Binding-site contacts:
Ligand atom C4 contacts residue ASN79 of chain 1.B at 4.2 Å.
Ligand atom C7 contacts residue ASN79 of chain 1.B at 3.6 Å.
Ligand atom C5 contacts residue TRP370 of chain 1.B at 4.1 Å (hydrophobic).
Ligand atom C3 contacts residue ASN79 of chain 1.B at 3.9 Å.
Ligand atom C7 contacts residue TRP370 of chain 1.B at 4.0 Å (hydrophobic).
Ligand atom C4 contacts residue TRP370 of chain 1.B at 4.2 Å (hydrophobic).
Ligand atom C8 contacts residue ILE402 of chain 1.B at 3.6 Å (hydrophobic).
Ligand atom C5 contacts residue ASN79 of chain 1.B at 3.5 Å.
Ligand atom C8 contacts residue TRP370 of chain 1.B at 3.6 Å (hydrophobic).
Ligand atom O4 contacts residue TRP370 of chain 1.B at 3.4 Å.
Ligand atom C1 contacts residue ASN79 of chain 1.B at 1.4 Å.
Ligand atom C3 contacts residue TRP370 of chain 1.B at 3.9 Å (hydrophobic).
Ligand atom N2 contacts residue ASN79 of chain 1.B at 3.0 Å (h-bond).
Ligand atom O5 contacts residue ASN79 of chain 1.B at 2.3 Å (h-bond).
Ligand atom C2 contacts residue TRP370 of chain 1.B at 4.2 Å (hydrophobic).
Ligand atom O7 contacts residue TRP370 of chain 1.B at 3.5 Å.
Ligand atom C1 contacts residue TRP370 of chain 1.B at 3.9 Å (hydrophobic).
Ligand atom C2 contacts residue ASN79 of chain 1.B at 2.6 Å.
Ligand atom N2 contacts residue TRP370 of chain 1.B at 3.4 Å (h-bond).
Ligand atom O7 contacts residue ASN79 of chain 1.B at 3.7 Å.

Sequence of chain 1.B:
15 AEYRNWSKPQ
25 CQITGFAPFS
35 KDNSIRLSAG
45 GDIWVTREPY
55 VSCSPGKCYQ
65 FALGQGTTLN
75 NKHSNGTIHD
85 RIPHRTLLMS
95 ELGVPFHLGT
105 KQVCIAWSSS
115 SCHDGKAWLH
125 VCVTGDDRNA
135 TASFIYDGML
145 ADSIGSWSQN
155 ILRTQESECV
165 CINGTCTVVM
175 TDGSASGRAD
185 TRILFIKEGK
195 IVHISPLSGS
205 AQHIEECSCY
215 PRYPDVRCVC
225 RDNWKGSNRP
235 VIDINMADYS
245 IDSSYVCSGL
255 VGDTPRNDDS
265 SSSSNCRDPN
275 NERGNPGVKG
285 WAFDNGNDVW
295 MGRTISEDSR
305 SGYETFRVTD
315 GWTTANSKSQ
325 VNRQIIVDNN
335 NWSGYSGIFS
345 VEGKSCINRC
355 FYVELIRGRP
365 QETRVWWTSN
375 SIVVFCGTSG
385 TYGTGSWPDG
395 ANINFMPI

The protein below binds the small molecule below.
Small molecule (SMILES): CC(=O)N[C@H]1[C@H](O[C@H]2[C@H](O)[C@@H](NC(C)=O)CO[C@@H]2CO)O[C@H](CO)[C@@H](O)[C@@H]1O